Sequence of chain 1.A:
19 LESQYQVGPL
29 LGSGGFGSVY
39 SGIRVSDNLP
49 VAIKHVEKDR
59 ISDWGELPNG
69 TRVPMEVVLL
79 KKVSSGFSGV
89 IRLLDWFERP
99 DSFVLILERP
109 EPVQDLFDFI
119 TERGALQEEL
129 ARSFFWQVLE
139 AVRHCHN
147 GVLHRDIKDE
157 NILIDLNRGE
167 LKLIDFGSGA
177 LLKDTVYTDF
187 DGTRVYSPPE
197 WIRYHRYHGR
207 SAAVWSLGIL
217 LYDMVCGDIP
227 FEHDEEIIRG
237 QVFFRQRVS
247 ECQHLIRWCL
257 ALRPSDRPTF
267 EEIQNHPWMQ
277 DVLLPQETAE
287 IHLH

Binding-site contacts:
Ligand atom C25 contacts residue LYS52 of chain 1.A at 3.9 Å.
Ligand atom O contacts residue ASP116 of chain 1.A at 3.1 Å (salt-bridge).
Ligand atom N2 contacts residue ILE170 of chain 1.A at 3.9 Å.
Ligand atom C21 contacts residue ILE170 of chain 1.A at 3.9 Å (hydrophobic).
Ligand atom C22 contacts residue GLU106 of chain 1.A at 3.8 Å.
Ligand atom O2 contacts residue PHE34 of chain 1.A at 3.6 Å.
Ligand atom C25 contacts residue VAL37 of chain 1.A at 3.9 Å (hydrophobic).
Ligand atom C25 contacts residue ILE170 of chain 1.A at 3.7 Å (hydrophobic).
Ligand atom C contacts residue ASP116 of chain 1.A at 3.5 Å.
Ligand atom CL contacts residue ALA50 of chain 1.A at 4.0 Å.
Ligand atom C19 contacts residue VAL37 of chain 1.A at 3.9 Å (hydrophobic).
Ligand atom C14 contacts residue LEU29 of chain 1.A at 3.4 Å (hydrophobic).
Ligand atom C18 contacts residue ILE170 of chain 1.A at 3.6 Å (hydrophobic).
Ligand atom O2 contacts residue VAL37 of chain 1.A at 3.9 Å.
Ligand atom C9 contacts residue VAL111 of chain 1.A at 3.4 Å (hydrophobic).
Ligand atom O2 contacts residue LYS52 of chain 1.A at 3.2 Å (salt-bridge).
Ligand atom C22 contacts residue ILE89 of chain 1.A at 3.9 Å (hydrophobic).
Ligand atom O contacts residue GLN112 of chain 1.A at 3.8 Å.
Ligand atom C8 contacts residue VAL111 of chain 1.A at 3.8 Å (hydrophobic).
Ligand atom C24 contacts residue LEU159 of chain 1.A at 3.8 Å (hydrophobic).
Ligand atom C22 contacts residue ALA50 of chain 1.A at 3.5 Å (hydrophobic).
Ligand atom CL contacts residue ARG107 of chain 1.A at 3.8 Å.
Ligand atom C24 contacts residue VAL37 of chain 1.A at 4.0 Å (hydrophobic).
Ligand atom O contacts residue ASP113 of chain 1.A at 3.6 Å (salt-bridge).
Ligand atom N2 contacts residue LYS52 of chain 1.A at 3.9 Å.
Ligand atom N2 contacts residue LEU105 of chain 1.A at 4.0 Å.
Ligand atom C17 contacts residue VAL37 of chain 1.A at 3.9 Å (hydrophobic).
Ligand atom C20 contacts residue ILE170 of chain 1.A at 4.0 Å (hydrophobic).
Ligand atom C15 contacts residue PHE34 of chain 1.A at 3.9 Å (hydrophobic).
Ligand atom CL contacts residue LEU159 of chain 1.A at 3.5 Å.
Ligand atom C22 contacts residue LEU159 of chain 1.A at 3.8 Å (hydrophobic).
Ligand atom C6 contacts residue ASP116 of chain 1.A at 3.8 Å.
Ligand atom C17 contacts residue PHE34 of chain 1.A at 3.8 Å (hydrophobic).
Ligand atom C23 contacts residue LEU159 of chain 1.A at 3.5 Å (hydrophobic).
Ligand atom C5 contacts residue ASP116 of chain 1.A at 3.5 Å.
Ligand atom C18 contacts residue VAL37 of chain 1.A at 3.8 Å (hydrophobic).
Ligand atom C23 contacts residue ALA50 of chain 1.A at 3.6 Å (hydrophobic).
Ligand atom C15 contacts residue GLY30 of chain 1.A at 4.0 Å.
Ligand atom C19 contacts residue ILE170 of chain 1.A at 3.8 Å (hydrophobic).
Ligand atom C21 contacts residue LEU105 of chain 1.A at 3.8 Å (hydrophobic).

The small molecule below binds the protein below.
Small molecule (SMILES): CN1CCCN(C(=O)c2cccc(-c3ccc(/C=C4/C(=O)Nc5ccc(Cl)cc54)o3)c2)CC1